This small molecule binds to this protein.
Small molecule (SMILES): CC[C@H](C)[C@H](NC(=O)[C@@H](N)CCCCN)C(=O)N[C@@H](CC(C)C)C(=O)N[C@@H](CC1=NC=NC1)C(=O)N[C@@H](CCCN=C(N)N)C(=O)N[C@@H](CC(C)C)C(=O)N[C@@H](CC(C)C)C(=O)N[C@H](C=O)CCC(N)=O

Binding-site contacts:
Ligand atom CG contacts residue LEU66 of chain 1.A at 4.0 Å (hydrophobic).
Ligand atom C contacts residue GLU225 of chain 1.A at 4.0 Å.
Ligand atom CD1 contacts residue PHE49 of chain 1.A at 3.9 Å (hydrophobic).
Ligand atom CD1 contacts residue LEU73 of chain 1.A at 3.8 Å (hydrophobic).
Ligand atom CD1 contacts residue VAL70 of chain 1.A at 3.8 Å (hydrophobic).
Ligand atom CD2 contacts residue VAL70 of chain 1.A at 3.9 Å (hydrophobic).
Ligand atom CD1 contacts residue MET226 of chain 1.A at 3.9 Å (hydrophobic).
Ligand atom CD1 contacts residue GLN69 of chain 1.A at 3.8 Å.
Ligand atom C contacts residue VAL52 of chain 1.A at 4.0 Å (hydrophobic).
Ligand atom NE2 contacts residue VAL70 of chain 1.A at 3.5 Å.
Ligand atom CA contacts residue LYS56 of chain 1.A at 3.7 Å.
Ligand atom CA contacts residue GLU225 of chain 1.A at 4.0 Å.
Ligand atom CA contacts residue GLU225 of chain 1.A at 3.8 Å.
Ligand atom N contacts residue GLU225 of chain 1.A at 2.6 Å (salt-bridge).
Ligand atom C contacts residue GLU225 of chain 1.A at 3.6 Å.
Ligand atom ND1 contacts residue VAL70 of chain 1.A at 3.8 Å.
Ligand atom CB contacts residue GLU225 of chain 1.A at 3.7 Å.
Ligand atom CD1 contacts residue PHE49 of chain 1.A at 3.6 Å (hydrophobic).
Ligand atom CD2 contacts residue VAL52 of chain 1.A at 3.5 Å (hydrophobic).
Ligand atom CD2 contacts residue VAL70 of chain 1.A at 3.5 Å (hydrophobic).
Ligand atom CD1 contacts residue PHE222 of chain 1.A at 3.3 Å (hydrophobic).
Ligand atom CE1 contacts residue VAL70 of chain 1.A at 3.5 Å (hydrophobic).
Ligand atom O contacts residue LYS56 of chain 1.A at 2.9 Å (salt-bridge).
Ligand atom CB contacts residue GLU225 of chain 1.A at 3.9 Å.
Ligand atom CG2 contacts residue PHE222 of chain 1.A at 3.9 Å (hydrophobic).
Ligand atom CD1 contacts residue LEU66 of chain 1.A at 3.8 Å (hydrophobic).
Ligand atom CG2 contacts residue GLU225 of chain 1.A at 2.9 Å.
Ligand atom O contacts residue VAL52 of chain 1.A at 3.9 Å.
Ligand atom CB contacts residue GLU225 of chain 1.A at 3.6 Å.
Ligand atom N contacts residue GLU225 of chain 1.A at 2.8 Å (salt-bridge).
Ligand atom CD2 contacts residue MET226 of chain 1.A at 3.8 Å (hydrophobic).
Ligand atom CB contacts residue LEU66 of chain 1.A at 3.7 Å (hydrophobic).
Ligand atom CA contacts residue GLU225 of chain 1.A at 3.5 Å.
Ligand atom C contacts residue LYS56 of chain 1.A at 3.6 Å.
Ligand atom N contacts residue GLU225 of chain 1.A at 3.1 Å (salt-bridge).
Ligand atom CD1 contacts residue VAL52 of chain 1.A at 3.9 Å (hydrophobic).
Ligand atom CG contacts residue GLU225 of chain 1.A at 3.1 Å.
Ligand atom CD2 contacts residue GLN69 of chain 1.A at 3.9 Å.
Ligand atom CD2 contacts residue LEU73 of chain 1.A at 3.6 Å (hydrophobic).
Ligand atom CD2 contacts residue ARG74 of chain 1.A at 3.6 Å.

Sequence of chain 1.A:
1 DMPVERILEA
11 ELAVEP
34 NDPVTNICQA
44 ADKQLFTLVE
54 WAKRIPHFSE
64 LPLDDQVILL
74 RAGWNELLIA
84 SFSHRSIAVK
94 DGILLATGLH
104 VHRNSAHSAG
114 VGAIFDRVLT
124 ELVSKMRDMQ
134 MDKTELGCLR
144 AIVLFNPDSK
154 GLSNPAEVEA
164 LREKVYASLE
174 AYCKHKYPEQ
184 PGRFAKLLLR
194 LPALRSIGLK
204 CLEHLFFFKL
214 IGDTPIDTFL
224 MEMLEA